Sequence of chain 1.A:
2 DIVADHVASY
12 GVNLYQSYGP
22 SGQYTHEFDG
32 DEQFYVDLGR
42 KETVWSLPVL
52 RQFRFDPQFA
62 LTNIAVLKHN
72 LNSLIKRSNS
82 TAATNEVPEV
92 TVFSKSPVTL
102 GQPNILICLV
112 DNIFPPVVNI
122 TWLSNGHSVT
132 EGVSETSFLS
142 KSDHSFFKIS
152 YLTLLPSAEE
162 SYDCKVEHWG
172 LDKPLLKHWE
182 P

Binding-site contacts:
Ligand atom O7 contacts residue ASN80 of chain 1.A at 3.4 Å (h-bond).
Ligand atom C8 contacts residue ARG78 of chain 1.A at 3.4 Å.
Ligand atom C1 contacts residue ASN80 of chain 1.A at 1.4 Å.
Ligand atom C5 contacts residue ASN80 of chain 1.A at 3.6 Å.
Ligand atom O5 contacts residue ASN80 of chain 1.A at 2.3 Å (h-bond).
Ligand atom C2 contacts residue ASN80 of chain 1.A at 2.5 Å.
Ligand atom C3 contacts residue ASN80 of chain 1.A at 3.8 Å.
Ligand atom N2 contacts residue ARG78 of chain 1.A at 4.1 Å.
Ligand atom C8 contacts residue LEU78 of chain 1.B at 4.0 Å (hydrophobic).
Ligand atom C4 contacts residue ASN80 of chain 1.A at 4.2 Å.
Ligand atom C7 contacts residue ARG78 of chain 1.A at 4.0 Å.
Ligand atom N2 contacts residue ASN80 of chain 1.A at 2.9 Å (h-bond).
Ligand atom C7 contacts residue ASN80 of chain 1.A at 3.4 Å.

Sequence of chain 1.B:
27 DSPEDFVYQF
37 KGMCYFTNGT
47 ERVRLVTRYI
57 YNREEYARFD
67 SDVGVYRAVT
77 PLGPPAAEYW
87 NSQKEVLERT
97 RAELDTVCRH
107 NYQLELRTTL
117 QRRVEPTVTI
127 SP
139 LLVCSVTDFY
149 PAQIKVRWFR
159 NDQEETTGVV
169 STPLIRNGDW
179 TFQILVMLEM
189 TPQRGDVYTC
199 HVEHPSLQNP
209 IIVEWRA

The small molecule below binds the protein below.
Small molecule (SMILES): CC(=O)N[C@@H]1[C@@H](O)[C@H](O)[C@@H](CO)O[C@H]1O